This small molecule binds to this protein.
Small molecule (SMILES): O=C(Nc1ccc2[nH]c(Cc3c[nH]c4ccccc34)nc2c1)[C@@H]1CCCN1

Sequence of chain 1.A:
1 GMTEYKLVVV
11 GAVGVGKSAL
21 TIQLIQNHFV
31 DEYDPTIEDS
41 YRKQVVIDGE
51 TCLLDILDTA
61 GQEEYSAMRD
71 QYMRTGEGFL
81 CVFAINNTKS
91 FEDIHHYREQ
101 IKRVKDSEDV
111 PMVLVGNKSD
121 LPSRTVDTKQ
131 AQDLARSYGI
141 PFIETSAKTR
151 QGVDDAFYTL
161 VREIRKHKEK

Binding-site contacts:
Ligand atom N27 contacts residue LEU57 of chain 1.A at 4.1 Å.
Ligand atom C23 contacts residue GLY76 of chain 1.A at 3.9 Å.
Ligand atom C22 contacts residue LEU7 of chain 1.A at 3.6 Å (hydrophobic).
Ligand atom C23 contacts residue VAL8 of chain 1.A at 3.4 Å (hydrophobic).
Ligand atom C19 contacts residue SER40 of chain 1.A at 3.5 Å.
Ligand atom C21 contacts residue ASP55 of chain 1.A at 3.9 Å.
Ligand atom C11 contacts residue GLU38 of chain 1.A at 3.9 Å.
Ligand atom C03 contacts residue ASP39 of chain 1.A at 3.9 Å.
Ligand atom C13 contacts residue LEU57 of chain 1.A at 3.9 Å (hydrophobic).
Ligand atom C22 contacts residue LYS6 of chain 1.A at 3.8 Å.
Ligand atom N08 contacts residue GLU38 of chain 1.A at 3.4 Å (salt-bridge).
Ligand atom C21 contacts residue LEU57 of chain 1.A at 4.1 Å (hydrophobic).
Ligand atom C23 contacts residue LEU7 of chain 1.A at 3.6 Å (hydrophobic).
Ligand atom O01 contacts residue GLU38 of chain 1.A at 3.6 Å (salt-bridge).
Ligand atom N20 contacts residue SER40 of chain 1.A at 3.6 Å.
Ligand atom C24 contacts residue THR75 of chain 1.A at 3.9 Å.
Ligand atom C23 contacts residue LEU57 of chain 1.A at 4.0 Å (hydrophobic).
Ligand atom C02 contacts residue GLU38 of chain 1.A at 3.1 Å.
Ligand atom C24 contacts residue GLY76 of chain 1.A at 3.8 Å.
Ligand atom C22 contacts residue LEU57 of chain 1.A at 3.9 Å (hydrophobic).
Ligand atom C25 contacts residue TYR72 of chain 1.A at 4.2 Å (hydrophobic).
Ligand atom C09 contacts residue GLU38 of chain 1.A at 3.4 Å.
Ligand atom C25 contacts residue THR75 of chain 1.A at 3.7 Å.
Ligand atom C10 contacts residue GLU63 of chain 1.A at 4.1 Å.
Ligand atom C22 contacts residue ASP55 of chain 1.A at 3.3 Å.
Ligand atom N20 contacts residue ASP55 of chain 1.A at 2.8 Å (salt-bridge).
Ligand atom C24 contacts residue VAL8 of chain 1.A at 3.7 Å (hydrophobic).
Ligand atom C14 contacts residue LEU57 of chain 1.A at 4.1 Å (hydrophobic).
Ligand atom C02 contacts residue ASP39 of chain 1.A at 3.9 Å.
Ligand atom N04 contacts residue ASP39 of chain 1.A at 2.9 Å (salt-bridge).
Ligand atom C10 contacts residue GLU38 of chain 1.A at 3.0 Å.
Ligand atom C03 contacts residue GLU38 of chain 1.A at 3.0 Å.
Ligand atom C12 contacts residue LEU57 of chain 1.A at 4.2 Å (hydrophobic).
Ligand atom O01 contacts residue ASP39 of chain 1.A at 3.5 Å (salt-bridge).
Ligand atom C19 contacts residue ASP55 of chain 1.A at 3.6 Å.
Ligand atom C05 contacts residue GLU38 of chain 1.A at 4.1 Å.
Ligand atom C05 contacts residue ASP39 of chain 1.A at 3.4 Å.
Ligand atom C24 contacts residue TYR72 of chain 1.A at 3.7 Å (hydrophobic).
Ligand atom C23 contacts residue LYS6 of chain 1.A at 3.8 Å.
Ligand atom N04 contacts residue GLU38 of chain 1.A at 2.7 Å (salt-bridge).